This protein binds this small molecule.
Small molecule (SMILES): CNCCCC[C@H](NC(=O)[C@@H](NC(=O)[C@H](CCCN=C(N)N)NC(=O)[C@H](C)N)[C@@H](C)OP(=O)(O)O)C(=O)N[C@@H](CCC(N)=O)C(=O)N[C@H](C=O)[C@@H](C)O

Sequence of chain 1.B:
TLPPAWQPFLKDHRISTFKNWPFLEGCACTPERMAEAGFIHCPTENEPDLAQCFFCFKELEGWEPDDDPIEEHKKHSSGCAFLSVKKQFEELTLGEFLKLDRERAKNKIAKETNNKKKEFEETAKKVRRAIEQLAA

Binding-site contacts:
Ligand atom CB contacts residue TRP71 of chain 1.B at 3.6 Å (hydrophobic).
Ligand atom CA contacts residue GLU80 of chain 1.B at 3.9 Å.
Ligand atom CA contacts residue GLU67 of chain 1.B at 3.8 Å.
Ligand atom C contacts residue HIS84 of chain 1.B at 4.0 Å.
Ligand atom N contacts residue GLU80 of chain 1.B at 3.1 Å (salt-bridge).
Ligand atom OG1 contacts residue LYS66 of chain 1.B at 3.7 Å.
Ligand atom CA contacts residue GLU69 of chain 1.B at 3.7 Å.
Ligand atom CM contacts residue GLU55 of chain 1.B at 3.8 Å.
Ligand atom C contacts residue GLU69 of chain 1.B at 3.9 Å.
Ligand atom N contacts residue LEU68 of chain 1.B at 3.6 Å.
Ligand atom NZ contacts residue GLU55 of chain 1.B at 3.0 Å (salt-bridge).
Ligand atom C contacts residue GLU69 of chain 1.B at 3.4 Å.
Ligand atom O contacts residue HIS84 of chain 1.B at 3.1 Å (h-bond).
Ligand atom CB contacts residue ASP75 of chain 1.B at 3.8 Å.
Ligand atom CA contacts residue GLY70 of chain 1.B at 3.6 Å.
Ligand atom CE contacts residue GLU55 of chain 1.B at 3.8 Å.
Ligand atom CB contacts residue GLU80 of chain 1.B at 4.0 Å.
Ligand atom NH2 contacts residue GLU69 of chain 1.B at 3.7 Å.
Ligand atom N contacts residue GLU67 of chain 1.B at 3.3 Å (salt-bridge).
Ligand atom C contacts residue LEU68 of chain 1.B at 3.8 Å (hydrophobic).
Ligand atom CA contacts residue GLU69 of chain 1.B at 3.3 Å.
Ligand atom N contacts residue GLU69 of chain 1.B at 2.6 Å (salt-bridge).
Ligand atom O1P contacts residue HIS84 of chain 1.B at 2.9 Å (h-bond).
Ligand atom P contacts residue HIS84 of chain 1.B at 3.8 Å.
Ligand atom O contacts residue GLU69 of chain 1.B at 2.9 Å (salt-bridge).
Ligand atom O contacts residue GLU80 of chain 1.B at 3.6 Å (salt-bridge).
Ligand atom O1P contacts residue LYS66 of chain 1.B at 4.0 Å.
Ligand atom NE contacts residue GLU69 of chain 1.B at 3.4 Å (salt-bridge).
Ligand atom CA contacts residue ASP75 of chain 1.B at 3.5 Å.
Ligand atom CB contacts residue GLU67 of chain 1.B at 4.0 Å.
Ligand atom CD contacts residue GLU55 of chain 1.B at 3.5 Å.
Ligand atom NH1 contacts residue GLY70 of chain 1.B at 3.8 Å.
Ligand atom CB contacts residue GLU69 of chain 1.B at 3.9 Å.
Ligand atom CB contacts residue GLU69 of chain 1.B at 3.4 Å.
Ligand atom CA contacts residue GLU69 of chain 1.B at 3.7 Å.
Ligand atom OG1 contacts residue HIS84 of chain 1.B at 3.7 Å.
Ligand atom N contacts residue ASP75 of chain 1.B at 2.6 Å (salt-bridge).
Ligand atom O2P contacts residue LYS66 of chain 1.B at 3.2 Å (salt-bridge).
Ligand atom O contacts residue LEU68 of chain 1.B at 3.4 Å.
Ligand atom CA contacts residue LEU68 of chain 1.B at 3.8 Å (hydrophobic).